Binding-site contacts:
Ligand atom O7 contacts residue ASN32 of chain 1.A at 3.2 Å (h-bond).
Ligand atom O5 contacts residue ASN32 of chain 1.A at 2.4 Å (h-bond).
Ligand atom O5 contacts residue ALA33 of chain 1.A at 3.6 Å.
Ligand atom N2 contacts residue ASN32 of chain 1.A at 3.0 Å (h-bond).
Ligand atom C1 contacts residue ASN32 of chain 1.A at 1.5 Å.
Ligand atom C5 contacts residue ASN32 of chain 1.A at 3.7 Å.
Ligand atom O6 contacts residue ALA33 of chain 1.A at 2.6 Å (h-bond).
Ligand atom O6 contacts residue THR34 of chain 1.A at 3.7 Å.
Ligand atom C3 contacts residue ASN32 of chain 1.A at 3.9 Å.
Ligand atom C2 contacts residue ASN32 of chain 1.A at 2.6 Å.
Ligand atom C8 contacts residue ASN32 of chain 1.A at 4.5 Å.
Ligand atom C4 contacts residue ASN32 of chain 1.A at 4.3 Å.
Ligand atom O6 contacts residue ASN32 of chain 1.A at 4.2 Å.
Ligand atom C5 contacts residue ALA33 of chain 1.A at 4.2 Å (hydrophobic).
Ligand atom C7 contacts residue ASN32 of chain 1.A at 3.3 Å.
Ligand atom C6 contacts residue ALA33 of chain 1.A at 3.7 Å (hydrophobic).
Ligand atom C6 contacts residue THR34 of chain 1.A at 4.3 Å.

This protein binds this small molecule.
Small molecule (SMILES): CC(=O)N[C@H]1[C@H](O[C@H]2[C@H](O)[C@@H](NC(C)=O)CO[C@@H]2CO)O[C@H](CO)[C@@H](O[C@@H]2O[C@H](CO)[C@@H](O)[C@H](O)[C@@H]2O)[C@@H]1O

Sequence of chain 1.A:
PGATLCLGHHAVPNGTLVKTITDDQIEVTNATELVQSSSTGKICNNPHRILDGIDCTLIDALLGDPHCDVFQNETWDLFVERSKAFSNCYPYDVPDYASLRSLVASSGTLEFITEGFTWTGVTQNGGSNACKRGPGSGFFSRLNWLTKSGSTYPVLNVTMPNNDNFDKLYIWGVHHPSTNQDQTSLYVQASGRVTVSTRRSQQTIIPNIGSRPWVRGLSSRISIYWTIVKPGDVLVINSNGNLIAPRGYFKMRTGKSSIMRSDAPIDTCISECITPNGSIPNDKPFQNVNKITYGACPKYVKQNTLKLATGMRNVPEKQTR